Binding-site contacts:
Ligand atom CB contacts residue PHE181 of chain 2.A at 4.5 Å (hydrophobic).
Ligand atom O contacts residue PHE131 of chain 2.A at 3.8 Å.
Ligand atom N contacts residue PHE181 of chain 2.A at 4.2 Å.
Ligand atom OE1 contacts residue ARG210 of chain 2.A at 3.5 Å.
Ligand atom OE2 contacts residue GLU178 of chain 2.A at 4.3 Å.
Ligand atom C contacts residue ARG210 of chain 2.A at 3.6 Å.
Ligand atom OE2 contacts residue CYS177 of chain 2.A at 3.3 Å (h-bond).
Ligand atom C contacts residue PHE131 of chain 2.A at 4.5 Å (hydrophobic).
Ligand atom N contacts residue MET287 of chain 1.A at 4.5 Å.
Ligand atom OE2 contacts residue SER204 of chain 2.A at 4.3 Å.
Ligand atom CG contacts residue ARG210 of chain 2.A at 3.5 Å.
Ligand atom CA contacts residue PHE181 of chain 2.A at 4.5 Å (hydrophobic).
Ligand atom CB contacts residue PHE131 of chain 2.A at 4.1 Å (hydrophobic).
Ligand atom OE1 contacts residue SER204 of chain 2.A at 2.8 Å (h-bond).
Ligand atom CB contacts residue TYR128 of chain 2.A at 4.3 Å (hydrophobic).
Ligand atom CA contacts residue GLU178 of chain 2.A at 4.4 Å.
Ligand atom CD contacts residue ARG210 of chain 2.A at 3.9 Å.
Ligand atom OE2 contacts residue PHE131 of chain 2.A at 3.9 Å.
Ligand atom CB contacts residue ARG210 of chain 2.A at 4.2 Å.
Ligand atom CB contacts residue GLU178 of chain 2.A at 4.0 Å.
Ligand atom CG contacts residue PHE181 of chain 2.A at 3.6 Å (hydrophobic).
Ligand atom O contacts residue ARG129 of chain 2.A at 3.6 Å.
Ligand atom OXT contacts residue ARG129 of chain 2.A at 4.5 Å.
Ligand atom N contacts residue GLU178 of chain 2.A at 3.5 Å (salt-bridge).
Ligand atom C contacts residue ARG129 of chain 2.A at 4.3 Å.
Ligand atom C contacts residue TYR128 of chain 2.A at 4.2 Å (hydrophobic).
Ligand atom CD contacts residue PHE181 of chain 2.A at 3.8 Å (hydrophobic).
Ligand atom N contacts residue TYR128 of chain 2.A at 2.9 Å (h-bond).
Ligand atom O contacts residue TYR128 of chain 2.A at 3.4 Å.
Ligand atom OE1 contacts residue ARG214 of chain 2.A at 4.2 Å.
Ligand atom CA contacts residue TYR128 of chain 2.A at 3.9 Å (hydrophobic).
Ligand atom OE2 contacts residue PHE181 of chain 2.A at 4.3 Å.
Ligand atom OE1 contacts residue CYS177 of chain 2.A at 4.1 Å.
Ligand atom CD contacts residue CYS177 of chain 2.A at 4.0 Å (hydrophobic).
Ligand atom O contacts residue ARG210 of chain 2.A at 3.6 Å.
Ligand atom OXT contacts residue ARG210 of chain 2.A at 3.3 Å (salt-bridge).
Ligand atom OE1 contacts residue PHE181 of chain 2.A at 3.7 Å.
Ligand atom CD contacts residue SER204 of chain 2.A at 3.8 Å.

Sequence of chain 1.A:
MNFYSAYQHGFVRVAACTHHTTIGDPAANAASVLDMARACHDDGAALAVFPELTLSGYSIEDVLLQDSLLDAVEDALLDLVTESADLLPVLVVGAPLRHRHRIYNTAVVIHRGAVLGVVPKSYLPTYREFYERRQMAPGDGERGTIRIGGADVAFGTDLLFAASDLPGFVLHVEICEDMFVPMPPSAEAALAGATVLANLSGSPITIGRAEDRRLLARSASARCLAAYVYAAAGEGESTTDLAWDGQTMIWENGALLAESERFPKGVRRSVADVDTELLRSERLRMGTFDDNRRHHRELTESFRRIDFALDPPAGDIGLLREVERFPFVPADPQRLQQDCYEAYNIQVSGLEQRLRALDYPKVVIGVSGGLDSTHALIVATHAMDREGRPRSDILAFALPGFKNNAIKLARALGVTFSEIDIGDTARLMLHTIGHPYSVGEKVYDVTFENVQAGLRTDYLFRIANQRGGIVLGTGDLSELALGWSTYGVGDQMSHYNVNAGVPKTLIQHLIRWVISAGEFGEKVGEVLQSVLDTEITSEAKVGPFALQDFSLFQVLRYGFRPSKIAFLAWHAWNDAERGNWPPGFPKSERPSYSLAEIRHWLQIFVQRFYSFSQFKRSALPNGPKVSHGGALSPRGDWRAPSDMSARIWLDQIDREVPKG

Sequence of chain 2.A:
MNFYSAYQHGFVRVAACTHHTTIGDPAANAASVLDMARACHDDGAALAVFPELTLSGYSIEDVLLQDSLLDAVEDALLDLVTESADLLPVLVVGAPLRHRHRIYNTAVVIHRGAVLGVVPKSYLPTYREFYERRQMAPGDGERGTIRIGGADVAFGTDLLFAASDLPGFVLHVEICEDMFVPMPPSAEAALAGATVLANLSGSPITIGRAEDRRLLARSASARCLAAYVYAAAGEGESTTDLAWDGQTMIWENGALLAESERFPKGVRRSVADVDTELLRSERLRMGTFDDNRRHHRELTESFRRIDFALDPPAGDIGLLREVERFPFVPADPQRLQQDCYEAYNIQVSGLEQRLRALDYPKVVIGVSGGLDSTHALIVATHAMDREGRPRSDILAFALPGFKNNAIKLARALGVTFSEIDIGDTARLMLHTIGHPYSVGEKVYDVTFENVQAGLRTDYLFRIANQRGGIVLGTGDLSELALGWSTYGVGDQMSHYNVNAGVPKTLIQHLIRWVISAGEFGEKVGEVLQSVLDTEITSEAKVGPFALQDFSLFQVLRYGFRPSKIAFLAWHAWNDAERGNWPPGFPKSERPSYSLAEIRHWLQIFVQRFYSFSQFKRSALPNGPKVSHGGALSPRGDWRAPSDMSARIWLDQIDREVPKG

A small-molecule ligand and the protein it binds are described below.
Small molecule (SMILES): N[C@@H](CCC(=O)O)C(=O)O